Binding-site contacts:
Ligand atom C3 contacts residue ASN1131 of chain 1.B at 3.8 Å.
Ligand atom C7 contacts residue ASN1131 of chain 1.B at 3.8 Å.
Ligand atom C4 contacts residue ASN1131 of chain 1.B at 4.2 Å.
Ligand atom C1 contacts residue ASN1131 of chain 1.B at 1.4 Å.
Ligand atom C2 contacts residue ASN1131 of chain 1.B at 2.5 Å.
Ligand atom O7 contacts residue ASN1131 of chain 1.B at 4.2 Å.
Ligand atom C5 contacts residue ASN1131 of chain 1.B at 3.6 Å.
Ligand atom O5 contacts residue ASN1131 of chain 1.B at 2.3 Å (h-bond).
Ligand atom N2 contacts residue ASN1131 of chain 1.B at 2.9 Å (h-bond).
Ligand atom O6 contacts residue ASN1131 of chain 1.B at 4.5 Å.

Sequence of chain 1.B:
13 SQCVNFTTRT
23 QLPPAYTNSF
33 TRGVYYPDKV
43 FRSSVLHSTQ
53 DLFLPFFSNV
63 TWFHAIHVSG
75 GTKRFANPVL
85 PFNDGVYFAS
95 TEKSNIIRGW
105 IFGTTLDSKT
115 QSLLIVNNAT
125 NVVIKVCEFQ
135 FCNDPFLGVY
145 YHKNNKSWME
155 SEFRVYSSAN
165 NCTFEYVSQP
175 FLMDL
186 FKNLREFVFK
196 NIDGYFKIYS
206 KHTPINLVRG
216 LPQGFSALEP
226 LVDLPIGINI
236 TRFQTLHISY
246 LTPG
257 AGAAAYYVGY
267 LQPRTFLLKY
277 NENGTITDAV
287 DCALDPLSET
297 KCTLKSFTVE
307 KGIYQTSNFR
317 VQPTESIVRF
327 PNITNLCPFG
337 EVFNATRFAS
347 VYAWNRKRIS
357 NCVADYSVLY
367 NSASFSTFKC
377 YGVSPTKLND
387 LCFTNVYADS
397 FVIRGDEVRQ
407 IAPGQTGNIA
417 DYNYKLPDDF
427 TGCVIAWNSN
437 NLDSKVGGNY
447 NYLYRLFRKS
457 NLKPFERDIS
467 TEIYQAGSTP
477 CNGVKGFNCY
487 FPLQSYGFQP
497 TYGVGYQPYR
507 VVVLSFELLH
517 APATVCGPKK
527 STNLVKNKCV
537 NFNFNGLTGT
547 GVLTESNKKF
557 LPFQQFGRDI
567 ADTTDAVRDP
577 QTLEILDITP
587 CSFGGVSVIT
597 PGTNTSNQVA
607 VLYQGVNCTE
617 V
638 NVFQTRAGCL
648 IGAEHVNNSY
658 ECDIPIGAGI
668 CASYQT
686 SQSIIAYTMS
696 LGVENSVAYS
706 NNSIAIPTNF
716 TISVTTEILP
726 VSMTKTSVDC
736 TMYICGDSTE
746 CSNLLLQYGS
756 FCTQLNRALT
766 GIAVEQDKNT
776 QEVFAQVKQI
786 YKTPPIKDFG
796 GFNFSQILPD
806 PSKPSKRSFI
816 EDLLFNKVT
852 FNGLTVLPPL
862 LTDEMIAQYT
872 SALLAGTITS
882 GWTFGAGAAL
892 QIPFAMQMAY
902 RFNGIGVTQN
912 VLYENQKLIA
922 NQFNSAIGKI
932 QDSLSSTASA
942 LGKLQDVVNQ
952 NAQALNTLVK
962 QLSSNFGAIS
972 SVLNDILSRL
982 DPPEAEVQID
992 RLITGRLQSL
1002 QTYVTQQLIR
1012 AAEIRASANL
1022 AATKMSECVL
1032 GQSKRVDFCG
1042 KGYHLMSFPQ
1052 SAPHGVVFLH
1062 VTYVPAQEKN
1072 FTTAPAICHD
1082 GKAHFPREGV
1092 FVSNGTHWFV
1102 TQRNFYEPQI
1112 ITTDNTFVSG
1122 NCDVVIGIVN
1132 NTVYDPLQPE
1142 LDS

The small molecule below binds the protein below.
Small molecule (SMILES): CC(=O)N[C@H]1[C@H](O[C@H]2[C@H](O)[C@@H](NC(C)=O)CO[C@@H]2CO)O[C@H](CO)[C@@H](O)[C@@H]1O